Sequence of chain 1.B:
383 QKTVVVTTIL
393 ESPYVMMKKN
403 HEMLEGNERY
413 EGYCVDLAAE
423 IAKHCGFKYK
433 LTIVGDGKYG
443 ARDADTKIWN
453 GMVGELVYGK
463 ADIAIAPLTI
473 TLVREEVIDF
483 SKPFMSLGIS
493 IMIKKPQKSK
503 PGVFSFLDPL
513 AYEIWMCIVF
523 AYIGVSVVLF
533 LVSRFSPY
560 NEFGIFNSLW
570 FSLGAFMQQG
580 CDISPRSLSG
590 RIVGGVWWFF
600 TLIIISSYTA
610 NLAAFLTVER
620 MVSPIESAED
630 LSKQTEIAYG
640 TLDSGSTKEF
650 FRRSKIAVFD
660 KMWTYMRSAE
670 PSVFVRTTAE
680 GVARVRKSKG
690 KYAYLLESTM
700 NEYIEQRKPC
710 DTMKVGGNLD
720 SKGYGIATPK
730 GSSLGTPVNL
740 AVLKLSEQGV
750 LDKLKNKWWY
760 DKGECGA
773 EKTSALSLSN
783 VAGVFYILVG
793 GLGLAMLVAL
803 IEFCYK

Sequence of chain 1.C:
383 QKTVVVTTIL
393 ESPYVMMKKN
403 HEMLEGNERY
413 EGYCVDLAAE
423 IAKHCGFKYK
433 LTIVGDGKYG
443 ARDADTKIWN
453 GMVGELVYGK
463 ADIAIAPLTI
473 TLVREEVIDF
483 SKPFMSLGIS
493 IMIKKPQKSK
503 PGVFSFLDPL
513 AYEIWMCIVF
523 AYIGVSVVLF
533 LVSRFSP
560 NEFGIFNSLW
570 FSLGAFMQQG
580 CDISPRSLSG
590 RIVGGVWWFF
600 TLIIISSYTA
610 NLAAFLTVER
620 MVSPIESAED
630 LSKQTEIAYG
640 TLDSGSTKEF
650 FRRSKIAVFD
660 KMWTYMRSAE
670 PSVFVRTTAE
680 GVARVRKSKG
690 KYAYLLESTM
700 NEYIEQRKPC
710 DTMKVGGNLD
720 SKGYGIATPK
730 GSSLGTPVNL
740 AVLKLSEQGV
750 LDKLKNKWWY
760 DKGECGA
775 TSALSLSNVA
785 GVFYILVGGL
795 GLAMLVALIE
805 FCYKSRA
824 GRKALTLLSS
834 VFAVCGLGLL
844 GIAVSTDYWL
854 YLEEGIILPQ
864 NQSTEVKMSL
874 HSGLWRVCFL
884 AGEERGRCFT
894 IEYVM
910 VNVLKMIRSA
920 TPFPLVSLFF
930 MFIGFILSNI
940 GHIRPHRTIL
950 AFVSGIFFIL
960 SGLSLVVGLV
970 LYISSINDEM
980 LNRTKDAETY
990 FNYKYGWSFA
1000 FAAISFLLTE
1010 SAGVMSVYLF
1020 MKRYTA

A small-molecule ligand and the protein it binds are described below.
Small molecule (SMILES): N#Cc1ccccc1-c1cc(-c2ccccn2)cn(-c2ccccc2)c1=O

Sequence of chain 1.D:
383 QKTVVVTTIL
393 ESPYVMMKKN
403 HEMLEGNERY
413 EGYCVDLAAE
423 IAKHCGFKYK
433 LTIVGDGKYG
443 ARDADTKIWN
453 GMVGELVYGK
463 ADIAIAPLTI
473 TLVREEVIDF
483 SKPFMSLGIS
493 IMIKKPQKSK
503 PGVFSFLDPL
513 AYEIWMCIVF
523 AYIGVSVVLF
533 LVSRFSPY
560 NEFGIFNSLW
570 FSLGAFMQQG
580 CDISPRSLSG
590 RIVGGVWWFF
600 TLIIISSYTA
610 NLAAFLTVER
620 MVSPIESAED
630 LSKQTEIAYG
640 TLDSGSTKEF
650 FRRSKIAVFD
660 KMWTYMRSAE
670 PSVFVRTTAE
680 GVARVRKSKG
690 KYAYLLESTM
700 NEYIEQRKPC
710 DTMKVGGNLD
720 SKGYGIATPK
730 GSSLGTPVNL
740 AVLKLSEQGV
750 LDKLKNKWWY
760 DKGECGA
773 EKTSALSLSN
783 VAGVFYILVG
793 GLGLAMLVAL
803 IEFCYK

Binding-site contacts:
Ligand atom O11 contacts residue SER507 of chain 1.C at 3.6 Å.
Ligand atom C18 contacts residue THR775 of chain 1.D at 3.6 Å.
Ligand atom C06 contacts residue TYR607 of chain 1.C at 3.5 Å (hydrophobic).
Ligand atom C18 contacts residue ASP510 of chain 1.C at 3.4 Å.
Ligand atom C17 contacts residue ASN610 of chain 1.C at 3.7 Å.
Ligand atom C12 contacts residue PRO511 of chain 1.C at 3.6 Å (hydrophobic).
Ligand atom C09 contacts residue SER507 of chain 1.C at 3.3 Å.
Ligand atom C24 contacts residue SER507 of chain 1.C at 3.8 Å.
Ligand atom N01 contacts residue LEU615 of chain 1.C at 3.5 Å.
Ligand atom C14 contacts residue ASP510 of chain 1.C at 3.8 Å.
Ligand atom C07 contacts residue PHE508 of chain 1.C at 3.4 Å (hydrophobic).
Ligand atom C19 contacts residue ASP510 of chain 1.C at 3.4 Å.
Ligand atom C03 contacts residue LEU611 of chain 1.C at 3.7 Å (hydrophobic).
Ligand atom C25 contacts residue LYS502 of chain 1.C at 3.6 Å.
Ligand atom N01 contacts residue LEU778 of chain 1.C at 3.6 Å.
Ligand atom C13 contacts residue ASP510 of chain 1.C at 3.6 Å.
Ligand atom C14 contacts residue PHE614 of chain 1.C at 3.7 Å (hydrophobic).
Ligand atom N15 contacts residue PHE614 of chain 1.C at 3.4 Å.
Ligand atom C23 contacts residue SER507 of chain 1.C at 3.7 Å.
Ligand atom C20 contacts residue ASP510 of chain 1.C at 3.7 Å.
Ligand atom O11 contacts residue ASN782 of chain 1.C at 3.6 Å.
Ligand atom C16 contacts residue ASN610 of chain 1.C at 3.2 Å.
Ligand atom C05 contacts residue VAL783 of chain 1.C at 3.5 Å (hydrophobic).
Ligand atom C17 contacts residue SER776 of chain 1.D at 3.6 Å.
Ligand atom C16 contacts residue PHE614 of chain 1.C at 3.5 Å (hydrophobic).
Ligand atom C20 contacts residue PHE614 of chain 1.C at 3.6 Å (hydrophobic).
Ligand atom C06 contacts residue PHE508 of chain 1.C at 3.4 Å (hydrophobic).
Ligand atom C25 contacts residue PRO503 of chain 1.C at 3.6 Å (hydrophobic).
Ligand atom C08 contacts residue LEU611 of chain 1.C at 3.5 Å (hydrophobic).
Ligand atom C16 contacts residue PRO511 of chain 1.C at 3.4 Å (hydrophobic).
Ligand atom C07 contacts residue SER507 of chain 1.C at 3.2 Å.
Ligand atom C18 contacts residue SER776 of chain 1.D at 3.7 Å.
Ligand atom C12 contacts residue LEU611 of chain 1.C at 3.5 Å (hydrophobic).
Ligand atom C10 contacts residue SER507 of chain 1.C at 3.4 Å.
Ligand atom C18 contacts residue ALA777 of chain 1.D at 3.5 Å (hydrophobic).
Ligand atom C07 contacts residue LEU611 of chain 1.C at 3.8 Å (hydrophobic).
Ligand atom C08 contacts residue SER507 of chain 1.C at 3.6 Å.
Ligand atom C17 contacts residue ALA777 of chain 1.D at 3.8 Å (hydrophobic).
Ligand atom N15 contacts residue PRO511 of chain 1.C at 3.5 Å.
Ligand atom C23 contacts residue ASP510 of chain 1.C at 3.1 Å.